Sequence of chain 1.A:
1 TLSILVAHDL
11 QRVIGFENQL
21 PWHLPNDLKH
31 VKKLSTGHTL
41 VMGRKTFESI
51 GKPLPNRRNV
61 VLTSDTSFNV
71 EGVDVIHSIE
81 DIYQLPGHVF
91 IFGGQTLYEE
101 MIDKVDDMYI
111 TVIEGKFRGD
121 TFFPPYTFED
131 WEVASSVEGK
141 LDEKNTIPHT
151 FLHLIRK

A small-molecule ligand and the protein it binds are described below.
Small molecule (SMILES): COc1cc(-c2ccccc2)cc([C@@H](C)C#Cc2c(C)nc(N)nc2N)c1

Binding-site contacts:
Ligand atom N7 contacts residue VAL6 of chain 1.A at 3.4 Å (h-bond).
Ligand atom C8 contacts residue ASP27 of chain 1.A at 3.5 Å.
Ligand atom C11 contacts residue NDP1 of chain 1.B at 3.6 Å.
Ligand atom C6 contacts residue NDP1 of chain 1.B at 3.5 Å.
Ligand atom C5 contacts residue VAL31 of chain 1.A at 3.7 Å (hydrophobic).
Ligand atom C1 contacts residue NDP1 of chain 1.B at 3.3 Å.
Ligand atom N7 contacts residue ALA7 of chain 1.A at 3.5 Å (h-bond).
Ligand atom C3 contacts residue VAL31 of chain 1.A at 3.4 Å (hydrophobic).
Ligand atom N2 contacts residue VAL6 of chain 1.A at 3.3 Å.
Ligand atom N7 contacts residue THR111 of chain 1.A at 3.6 Å (h-bond).
Ligand atom C5 contacts residue ASP27 of chain 1.A at 3.5 Å.
Ligand atom C2 contacts residue LYS52 of chain 1.A at 3.4 Å.
Ligand atom N9 contacts residue NDP1 of chain 1.B at 3.5 Å.
Ligand atom O17 contacts residue MET42 of chain 1.A at 3.5 Å (h-bond).
Ligand atom C13 contacts residue NDP1 of chain 1.B at 3.4 Å.
Ligand atom C1 contacts residue LEU5 of chain 1.A at 3.5 Å (hydrophobic).
Ligand atom N2 contacts residue LEU5 of chain 1.A at 3.4 Å (h-bond).
Ligand atom C13 contacts residue THR46 of chain 1.A at 3.2 Å.
Ligand atom C3 contacts residue ASP27 of chain 1.A at 3.5 Å.
Ligand atom C1 contacts residue PHE92 of chain 1.A at 3.6 Å (hydrophobic).
Ligand atom C8 contacts residue LEU20 of chain 1.A at 3.5 Å (hydrophobic).
Ligand atom N4 contacts residue VAL31 of chain 1.A at 3.3 Å.
Ligand atom C14 contacts residue PHE92 of chain 1.A at 3.4 Å (hydrophobic).
Ligand atom N2 contacts residue NDP1 of chain 1.B at 3.5 Å (h-bond).
Ligand atom C19 contacts residue PHE92 of chain 1.A at 3.6 Å (hydrophobic).
Ligand atom C10 contacts residue NDP1 of chain 1.B at 3.5 Å.
Ligand atom N9 contacts residue PHE92 of chain 1.A at 3.0 Å (h-bond).
Ligand atom C2 contacts residue ILE50 of chain 1.A at 3.4 Å (hydrophobic).
Ligand atom N4 contacts residue ASP27 of chain 1.A at 2.6 Å (salt-bridge).
Ligand atom C10 contacts residue PHE92 of chain 1.A at 3.7 Å (hydrophobic).
Ligand atom C15 contacts residue ILE50 of chain 1.A at 3.5 Å (hydrophobic).
Ligand atom C2 contacts residue PHE47 of chain 1.A at 3.7 Å (hydrophobic).
Ligand atom C15 contacts residue PHE92 of chain 1.A at 3.3 Å (hydrophobic).
Ligand atom N9 contacts residue LEU5 of chain 1.A at 2.8 Å (h-bond).
Ligand atom N9 contacts residue TYR98 of chain 1.A at 3.4 Å (h-bond).
Ligand atom N2 contacts residue ALA7 of chain 1.A at 3.6 Å.
Ligand atom C16 contacts residue PHE92 of chain 1.A at 3.6 Å (hydrophobic).
Ligand atom N7 contacts residue ASP27 of chain 1.A at 2.9 Å (salt-bridge).
Ligand atom C3 contacts residue VAL6 of chain 1.A at 3.6 Å (hydrophobic).
Ligand atom C3 contacts residue ALA7 of chain 1.A at 3.6 Å (hydrophobic).